A protein and the small-molecule ligand that binds it are described below.
Small molecule (SMILES): CC(=O)N[C@H]1[C@H](O[C@H]2[C@H](O)[C@@H](NC(C)=O)CO[C@@H]2CO)O[C@H](CO)[C@@H](O)[C@@H]1O

Sequence of chain 1.D:
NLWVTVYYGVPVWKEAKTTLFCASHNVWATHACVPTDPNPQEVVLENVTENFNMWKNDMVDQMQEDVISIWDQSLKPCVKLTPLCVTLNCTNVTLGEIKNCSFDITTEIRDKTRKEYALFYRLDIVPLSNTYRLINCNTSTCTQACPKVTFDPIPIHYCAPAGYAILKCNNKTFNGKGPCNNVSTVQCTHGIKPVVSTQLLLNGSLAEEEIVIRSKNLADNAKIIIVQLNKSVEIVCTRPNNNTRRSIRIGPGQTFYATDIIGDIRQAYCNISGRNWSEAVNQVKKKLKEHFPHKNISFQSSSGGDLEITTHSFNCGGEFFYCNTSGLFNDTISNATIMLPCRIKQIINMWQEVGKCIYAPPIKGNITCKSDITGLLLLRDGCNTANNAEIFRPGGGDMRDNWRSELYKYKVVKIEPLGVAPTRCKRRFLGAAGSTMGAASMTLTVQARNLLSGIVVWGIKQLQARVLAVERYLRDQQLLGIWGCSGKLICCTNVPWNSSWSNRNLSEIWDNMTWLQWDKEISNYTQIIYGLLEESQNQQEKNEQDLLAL

Binding-site contacts:
Ligand atom C7 contacts residue ASN312 of chain 1.D at 3.3 Å.
Ligand atom C4 contacts residue ASN312 of chain 1.D at 4.2 Å.
Ligand atom C8 contacts residue ASN312 of chain 1.D at 3.8 Å.
Ligand atom O7 contacts residue ARG311 of chain 1.D at 4.0 Å.
Ligand atom O5 contacts residue ASN312 of chain 1.D at 2.4 Å (h-bond).
Ligand atom N2 contacts residue ASN312 of chain 1.D at 2.8 Å (h-bond).
Ligand atom C8 contacts residue ARG311 of chain 1.D at 4.2 Å.
Ligand atom C5 contacts residue ASN312 of chain 1.D at 3.7 Å.
Ligand atom C2 contacts residue ASN312 of chain 1.D at 2.4 Å.
Ligand atom C1 contacts residue ASN312 of chain 1.D at 1.5 Å.
Ligand atom C3 contacts residue ASN312 of chain 1.D at 3.7 Å.
Ligand atom O7 contacts residue ASN312 of chain 1.D at 3.3 Å (h-bond).